A small-molecule ligand and the protein it binds are described below.
Small molecule (SMILES): Cc1cc(Nc2ccc(F)c(C[C@@]3(C(=O)O)CCN(Cc4cccc(Cl)c4F)[C@H](C)C3)n2)n[nH]1

Binding-site contacts:
Ligand atom N27 contacts residue GLU92 of chain 2.A at 2.9 Å (salt-bridge).
Ligand atom F32 contacts residue ARG101 of chain 2.A at 3.5 Å.
Ligand atom C24 contacts residue LEU20 of chain 2.A at 3.4 Å (hydrophobic).
Ligand atom N26 contacts residue LEU144 of chain 2.A at 3.8 Å.
Ligand atom N29 contacts residue TYR93 of chain 2.A at 3.4 Å.
Ligand atom C13 contacts residue TYR93 of chain 2.A at 3.8 Å (hydrophobic).
Ligand atom C23 contacts residue LEU20 of chain 2.A at 3.6 Å (hydrophobic).
Ligand atom C5 contacts residue GLY97 of chain 2.A at 3.6 Å.
Ligand atom C6 contacts residue LEU144 of chain 2.A at 3.6 Å (hydrophobic).
Ligand atom C1 contacts residue ASN142 of chain 2.A at 3.5 Å.
Ligand atom C14 contacts residue TYR93 of chain 2.A at 3.7 Å (hydrophobic).
Ligand atom C3 contacts residue ARG18 of chain 2.A at 3.7 Å.
Ligand atom CL1 contacts residue LEU91 of chain 2.A at 3.6 Å.
Ligand atom C14 contacts residue ALA94 of chain 2.A at 3.7 Å (hydrophobic).
Ligand atom N29 contacts residue ALA94 of chain 2.A at 2.9 Å (h-bond).
Ligand atom N26 contacts residue GLU92 of chain 2.A at 3.6 Å (salt-bridge).
Ligand atom N26 contacts residue ALA94 of chain 2.A at 2.9 Å (h-bond).
Ligand atom O30 contacts residue ARG101 of chain 2.A at 3.1 Å (salt-bridge).
Ligand atom C15 contacts residue ARG101 of chain 2.A at 3.5 Å.
Ligand atom C5 contacts residue TYR93 of chain 2.A at 3.6 Å (hydrophobic).
Ligand atom C15 contacts residue THR98 of chain 2.A at 3.8 Å.
Ligand atom F33 contacts residue VAL28 of chain 2.A at 3.3 Å.
Ligand atom C19 contacts residue LEU20 of chain 2.A at 3.2 Å (hydrophobic).
Ligand atom N27 contacts residue TYR93 of chain 2.A at 3.8 Å.
Ligand atom O31 contacts residue THR98 of chain 2.A at 3.1 Å (h-bond).
Ligand atom N28 contacts residue LEU20 of chain 2.A at 3.6 Å.
Ligand atom C14 contacts residue LEU144 of chain 2.A at 3.8 Å (hydrophobic).
Ligand atom C2 contacts residue GLU141 of chain 2.A at 3.7 Å.
Ligand atom N27 contacts residue LEU144 of chain 2.A at 3.6 Å.
Ligand atom C18 contacts residue LEU20 of chain 2.A at 3.7 Å (hydrophobic).
Ligand atom O31 contacts residue ARG101 of chain 2.A at 3.0 Å (salt-bridge).
Ligand atom N27 contacts residue ALA94 of chain 2.A at 3.8 Å.
Ligand atom N26 contacts residue TYR93 of chain 2.A at 3.4 Å.
Ligand atom C4 contacts residue ALA154 of chain 2.A at 3.0 Å (hydrophobic).
Ligand atom N27 contacts residue ALA41 of chain 2.A at 3.8 Å.
Ligand atom O31 contacts residue GLY97 of chain 2.A at 3.4 Å.
Ligand atom C12 contacts residue LEU144 of chain 2.A at 3.5 Å (hydrophobic).
Ligand atom C1 contacts residue ALA154 of chain 2.A at 3.2 Å (hydrophobic).
Ligand atom C5 contacts residue ALA94 of chain 2.A at 3.4 Å (hydrophobic).
Ligand atom C13 contacts residue ALA94 of chain 2.A at 3.5 Å (hydrophobic).

Sequence of chain 2.A:
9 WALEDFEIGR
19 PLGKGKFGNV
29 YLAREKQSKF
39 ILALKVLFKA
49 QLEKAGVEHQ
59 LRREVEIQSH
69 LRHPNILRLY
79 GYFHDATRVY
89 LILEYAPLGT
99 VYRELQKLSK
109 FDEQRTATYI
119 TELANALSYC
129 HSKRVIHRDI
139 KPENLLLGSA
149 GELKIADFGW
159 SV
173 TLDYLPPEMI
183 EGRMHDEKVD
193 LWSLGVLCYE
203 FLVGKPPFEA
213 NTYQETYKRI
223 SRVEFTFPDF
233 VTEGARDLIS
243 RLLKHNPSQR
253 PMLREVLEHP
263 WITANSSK